Binding-site contacts:
Ligand atom N2 contacts residue LYS79 of chain 1.A at 4.4 Å.
Ligand atom C3 contacts residue LYS79 of chain 1.A at 3.9 Å.
Ligand atom C4 contacts residue GLU81 of chain 1.A at 4.3 Å.
Ligand atom N1 contacts residue LYS79 of chain 1.A at 4.4 Å.
Ligand atom N contacts residue HIS80 of chain 1.A at 3.8 Å.
Ligand atom C4 contacts residue HIS80 of chain 1.A at 3.5 Å.
Ligand atom C3 contacts residue MET78 of chain 1.A at 4.4 Å (hydrophobic).
Ligand atom C2 contacts residue LEU86 of chain 1.A at 4.4 Å (hydrophobic).
Ligand atom N4 contacts residue HIS80 of chain 1.A at 3.7 Å.
Ligand atom C2 contacts residue GLY85 of chain 1.A at 3.7 Å.
Ligand atom C2 contacts residue MET78 of chain 1.A at 4.2 Å (hydrophobic).
Ligand atom C1 contacts residue PRO351 of chain 1.A at 4.1 Å (hydrophobic).
Ligand atom N4 contacts residue LYS79 of chain 1.A at 3.6 Å.
Ligand atom C contacts residue LEU86 of chain 1.A at 3.9 Å (hydrophobic).
Ligand atom C3 contacts residue HIS80 of chain 1.A at 4.3 Å.
Ligand atom O contacts residue LYS79 of chain 1.A at 3.7 Å.
Ligand atom C contacts residue GLY85 of chain 1.A at 3.8 Å.
Ligand atom N3 contacts residue HIS80 of chain 1.A at 4.0 Å.
Ligand atom C contacts residue LEU87 of chain 1.A at 3.7 Å (hydrophobic).
Ligand atom C1 contacts residue GLY85 of chain 1.A at 4.4 Å.
Ligand atom N3 contacts residue LYS79 of chain 1.A at 3.8 Å.
Ligand atom N contacts residue LYS79 of chain 1.A at 4.2 Å.
Ligand atom C4 contacts residue LYS79 of chain 1.A at 3.8 Å.
Ligand atom C contacts residue HIS107 of chain 1.A at 4.5 Å.
Ligand atom N1 contacts residue HIS80 of chain 1.A at 3.3 Å.
Ligand atom N2 contacts residue HIS80 of chain 1.A at 3.8 Å.
Ligand atom N2 contacts residue GLU81 of chain 1.A at 3.5 Å (salt-bridge).
Ligand atom C1 contacts residue LEU86 of chain 1.A at 4.3 Å (hydrophobic).
Ligand atom C5 contacts residue LYS79 of chain 1.A at 3.9 Å.
Ligand atom N1 contacts residue GLU81 of chain 1.A at 3.3 Å (salt-bridge).

Sequence of chain 1.A:
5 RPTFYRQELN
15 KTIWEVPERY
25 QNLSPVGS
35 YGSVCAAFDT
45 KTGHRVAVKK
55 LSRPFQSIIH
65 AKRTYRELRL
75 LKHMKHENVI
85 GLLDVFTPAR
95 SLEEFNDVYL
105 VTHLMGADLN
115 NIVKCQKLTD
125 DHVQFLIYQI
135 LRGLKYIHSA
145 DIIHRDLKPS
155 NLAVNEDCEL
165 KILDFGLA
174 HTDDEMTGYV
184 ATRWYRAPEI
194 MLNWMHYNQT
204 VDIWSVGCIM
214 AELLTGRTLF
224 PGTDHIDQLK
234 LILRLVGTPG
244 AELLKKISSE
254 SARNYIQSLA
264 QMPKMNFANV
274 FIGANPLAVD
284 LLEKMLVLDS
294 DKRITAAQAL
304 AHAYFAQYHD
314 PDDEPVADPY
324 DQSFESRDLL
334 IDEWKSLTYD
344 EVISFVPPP

The small molecule below binds the protein below.
Small molecule (SMILES): CCCC(=O)Nc1nnn(CC)n1